Binding-site contacts:
Ligand atom O5 contacts residue THR119 of chain 1.C at 3.6 Å (h-bond).
Ligand atom C2 contacts residue THR119 of chain 1.C at 4.3 Å.
Ligand atom O7 contacts residue ASN117 of chain 1.C at 3.2 Å (h-bond).
Ligand atom C5 contacts residue ASN117 of chain 1.C at 3.7 Å.
Ligand atom O7 contacts residue PHE160 of chain 1.C at 3.6 Å.
Ligand atom C3 contacts residue ASN117 of chain 1.C at 3.8 Å.
Ligand atom C7 contacts residue SER157 of chain 1.C at 4.3 Å.
Ligand atom C5 contacts residue THR119 of chain 1.C at 4.2 Å.
Ligand atom C1 contacts residue ASN117 of chain 1.C at 1.4 Å.
Ligand atom C8 contacts residue PHE160 of chain 1.C at 3.7 Å (hydrophobic).
Ligand atom C7 contacts residue PHE160 of chain 1.C at 4.2 Å (hydrophobic).
Ligand atom N2 contacts residue ASN117 of chain 1.C at 2.9 Å (h-bond).
Ligand atom C4 contacts residue ASN117 of chain 1.C at 4.2 Å.
Ligand atom C7 contacts residue NAG1 of chain 1.F at 4.2 Å.
Ligand atom C8 contacts residue ASN117 of chain 1.C at 4.4 Å.
Ligand atom C1 contacts residue THR119 of chain 1.C at 3.6 Å.
Ligand atom C8 contacts residue GLU158 of chain 1.C at 4.5 Å.
Ligand atom O5 contacts residue ASN117 of chain 1.C at 2.5 Å (h-bond).
Ligand atom C8 contacts residue NAG1 of chain 1.F at 3.8 Å.
Ligand atom O7 contacts residue NAG1 of chain 1.F at 3.8 Å.
Ligand atom C8 contacts residue SER157 of chain 1.C at 2.9 Å.
Ligand atom C7 contacts residue ASN117 of chain 1.C at 3.2 Å.
Ligand atom N2 contacts residue THR119 of chain 1.C at 3.9 Å.
Ligand atom C2 contacts residue ASN117 of chain 1.C at 2.4 Å.
Ligand atom O7 contacts residue GLN219 of chain 1.C at 4.4 Å.

A protein and the small-molecule ligand that binds it are described below.
Small molecule (SMILES): CC(=O)N[C@H]1[C@H](O[C@H]2[C@H](O)[C@@H](NC(C)=O)CO[C@@H]2CO)O[C@H](CO)[C@@H](O)[C@@H]1O

Sequence of chain 1.C:
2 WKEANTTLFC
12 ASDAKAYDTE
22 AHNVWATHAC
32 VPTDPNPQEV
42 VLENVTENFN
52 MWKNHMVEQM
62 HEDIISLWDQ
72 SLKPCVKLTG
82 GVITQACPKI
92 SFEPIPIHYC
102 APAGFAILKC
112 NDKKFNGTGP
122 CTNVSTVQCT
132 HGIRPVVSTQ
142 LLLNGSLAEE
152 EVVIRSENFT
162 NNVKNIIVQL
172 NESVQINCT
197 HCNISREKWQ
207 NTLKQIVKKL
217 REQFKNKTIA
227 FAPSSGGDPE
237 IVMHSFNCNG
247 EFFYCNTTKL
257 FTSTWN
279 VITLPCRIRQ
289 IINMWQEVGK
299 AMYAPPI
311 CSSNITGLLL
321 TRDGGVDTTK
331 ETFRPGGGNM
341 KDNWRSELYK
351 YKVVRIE